Binding-site contacts:
Ligand atom N contacts residue SER211 of chain 5.A at 2.9 Å (h-bond).
Ligand atom CB contacts residue TYR152 of chain 5.A at 3.6 Å (hydrophobic).
Ligand atom CD2 contacts residue ASP98 of chain 4.A at 3.9 Å.
Ligand atom CB contacts residue TYR212 of chain 5.A at 3.9 Å (hydrophobic).
Ligand atom ND1 contacts residue TYR117 of chain 4.A at 4.0 Å.
Ligand atom CD2 contacts residue TYR117 of chain 4.A at 3.5 Å (hydrophobic).
Ligand atom CD2 contacts residue PHE255 of chain 5.A at 3.5 Å (hydrophobic).
Ligand atom ND1 contacts residue THR257 of chain 5.A at 4.2 Å.
Ligand atom N contacts residue TYR152 of chain 5.A at 3.6 Å (h-bond).
Ligand atom CE1 contacts residue PHE255 of chain 5.A at 4.0 Å (hydrophobic).
Ligand atom N contacts residue TYR260 of chain 5.A at 3.5 Å.
Ligand atom CA contacts residue TYR152 of chain 5.A at 4.0 Å (hydrophobic).
Ligand atom CA contacts residue TYR260 of chain 5.A at 3.8 Å (hydrophobic).
Ligand atom CA contacts residue GLU210 of chain 5.A at 3.2 Å.
Ligand atom CB contacts residue GLU210 of chain 5.A at 4.0 Å.
Ligand atom N contacts residue GLU210 of chain 5.A at 2.8 Å (salt-bridge).
Ligand atom NE2 contacts residue PHE255 of chain 5.A at 3.4 Å.
Ligand atom CA contacts residue SER211 of chain 5.A at 4.3 Å.
Ligand atom CG contacts residue PHE255 of chain 5.A at 4.1 Å (hydrophobic).
Ligand atom CE1 contacts residue ASP98 of chain 4.A at 3.8 Å.
Ligand atom CE1 contacts residue TYR117 of chain 4.A at 4.0 Å (hydrophobic).
Ligand atom ND1 contacts residue PHE255 of chain 5.A at 4.4 Å.
Ligand atom CA contacts residue TYR212 of chain 5.A at 3.6 Å (hydrophobic).
Ligand atom NE2 contacts residue TYR117 of chain 4.A at 3.5 Å.
Ligand atom CB contacts residue TYR117 of chain 4.A at 3.5 Å (hydrophobic).
Ligand atom CA contacts residue PHE255 of chain 5.A at 4.0 Å (hydrophobic).
Ligand atom CG contacts residue TYR117 of chain 4.A at 3.7 Å (hydrophobic).
Ligand atom NE2 contacts residue ASP98 of chain 4.A at 2.9 Å (salt-bridge).
Ligand atom N contacts residue TYR212 of chain 5.A at 2.9 Å (h-bond).

Sequence of chain 5.A:
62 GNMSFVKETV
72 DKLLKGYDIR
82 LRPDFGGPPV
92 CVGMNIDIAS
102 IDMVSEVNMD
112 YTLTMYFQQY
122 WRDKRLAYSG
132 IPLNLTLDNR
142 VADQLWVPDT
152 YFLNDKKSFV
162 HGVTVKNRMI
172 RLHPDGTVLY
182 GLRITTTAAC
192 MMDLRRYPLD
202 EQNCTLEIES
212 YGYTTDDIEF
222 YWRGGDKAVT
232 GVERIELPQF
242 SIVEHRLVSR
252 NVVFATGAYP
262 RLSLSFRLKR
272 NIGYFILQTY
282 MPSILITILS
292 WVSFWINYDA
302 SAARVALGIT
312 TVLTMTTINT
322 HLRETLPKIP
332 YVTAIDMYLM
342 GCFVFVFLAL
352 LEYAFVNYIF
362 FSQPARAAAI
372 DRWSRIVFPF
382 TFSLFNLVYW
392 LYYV

A protein and the small-molecule ligand that binds it are described below.
Small molecule (SMILES): NCCc1c[nH]cn1

Sequence of chain 4.A:
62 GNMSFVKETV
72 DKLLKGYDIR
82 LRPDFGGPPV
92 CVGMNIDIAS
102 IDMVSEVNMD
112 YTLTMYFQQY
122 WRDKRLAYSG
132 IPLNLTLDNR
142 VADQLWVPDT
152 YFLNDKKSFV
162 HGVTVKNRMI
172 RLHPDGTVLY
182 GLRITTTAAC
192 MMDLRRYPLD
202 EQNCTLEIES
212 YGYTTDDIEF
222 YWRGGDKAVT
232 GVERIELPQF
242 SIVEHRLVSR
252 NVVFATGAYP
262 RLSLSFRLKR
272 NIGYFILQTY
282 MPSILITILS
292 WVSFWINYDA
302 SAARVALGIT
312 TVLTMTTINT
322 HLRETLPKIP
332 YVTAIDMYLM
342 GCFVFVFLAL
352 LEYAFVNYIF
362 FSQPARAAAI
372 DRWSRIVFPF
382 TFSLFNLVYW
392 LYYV